Sequence of chain 4.B:
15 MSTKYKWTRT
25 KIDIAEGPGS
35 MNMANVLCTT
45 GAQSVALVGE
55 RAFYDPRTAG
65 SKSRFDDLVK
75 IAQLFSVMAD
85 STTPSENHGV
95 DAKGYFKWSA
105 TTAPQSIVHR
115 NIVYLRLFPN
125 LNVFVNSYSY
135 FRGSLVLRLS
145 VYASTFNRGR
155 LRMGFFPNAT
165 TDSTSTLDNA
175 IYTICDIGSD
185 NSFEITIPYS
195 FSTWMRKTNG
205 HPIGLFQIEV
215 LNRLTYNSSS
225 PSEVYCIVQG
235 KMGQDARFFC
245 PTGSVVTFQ

Sequence of chain 4.A:
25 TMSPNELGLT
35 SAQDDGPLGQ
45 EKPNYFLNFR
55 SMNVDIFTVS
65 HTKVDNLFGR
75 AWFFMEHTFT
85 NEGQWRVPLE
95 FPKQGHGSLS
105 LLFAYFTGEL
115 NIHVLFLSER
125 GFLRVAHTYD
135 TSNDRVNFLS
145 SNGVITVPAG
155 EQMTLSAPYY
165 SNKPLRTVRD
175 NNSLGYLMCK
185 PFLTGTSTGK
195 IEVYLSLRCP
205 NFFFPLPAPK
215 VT

Binding-site contacts:
Ligand atom OP1 contacts residue THR17 of chain 2.B at 3.7 Å.
Ligand atom OP1 contacts residue TYR19 of chain 1.B at 3.6 Å (h-bond).
Ligand atom OP2 contacts residue ARG202 of chain 4.A at 3.6 Å.
Ligand atom C2 contacts residue ARG55 of chain 4.B at 3.1 Å.
Ligand atom O2' contacts residue THR17 of chain 2.B at 2.8 Å.
Ligand atom OP1 contacts residue MET15 of chain 2.B at 3.1 Å.
Ligand atom O2' contacts residue ARG55 of chain 4.B at 3.8 Å.
Ligand atom C6 contacts residue TYR58 of chain 4.B at 3.8 Å (hydrophobic).
Ligand atom O2' contacts residue CYS203 of chain 4.A at 3.3 Å (h-bond).
Ligand atom OP2 contacts residue THR17 of chain 2.B at 3.5 Å.
Ligand atom O4' contacts residue ARG202 of chain 4.A at 3.9 Å.
Ligand atom O4' contacts residue ARG68 of chain 4.B at 3.0 Å (salt-bridge).
Ligand atom C4' contacts residue TYR19 of chain 1.B at 3.8 Å (hydrophobic).
Ligand atom N3 contacts residue TRP21 of chain 2.B at 3.2 Å.
Ligand atom P contacts residue TYR19 of chain 1.B at 4.0 Å.
Ligand atom N1 contacts residue TYR58 of chain 4.B at 3.5 Å.
Ligand atom O2' contacts residue LEU41 of chain 4.B at 3.8 Å.
Ligand atom O3' contacts residue TYR19 of chain 1.B at 3.0 Å (h-bond).
Ligand atom O2' contacts residue THR44 of chain 4.B at 3.9 Å.
Ligand atom C2' contacts residue ARG55 of chain 4.B at 3.4 Å.
Ligand atom C1' contacts residue ARG68 of chain 4.B at 3.8 Å.
Ligand atom N6 contacts residue TYR58 of chain 4.B at 3.5 Å (h-bond).
Ligand atom C4 contacts residue TRP21 of chain 2.B at 3.7 Å (hydrophobic).
Ligand atom C1' contacts residue TRP21 of chain 2.B at 3.9 Å (hydrophobic).
Ligand atom N3 contacts residue ARG55 of chain 4.B at 3.2 Å (salt-bridge).
Ligand atom N1 contacts residue ALA56 of chain 4.B at 3.2 Å (h-bond).
Ligand atom OP2 contacts residue ARG55 of chain 4.B at 2.9 Å (salt-bridge).
Ligand atom O2 contacts residue TRP21 of chain 2.B at 2.9 Å.
Ligand atom C2 contacts residue TYR58 of chain 4.B at 3.8 Å (hydrophobic).
Ligand atom C2 contacts residue TRP21 of chain 2.B at 3.2 Å (hydrophobic).
Ligand atom N1 contacts residue TRP21 of chain 2.B at 3.8 Å.
Ligand atom C2 contacts residue ALA56 of chain 4.B at 3.8 Å (hydrophobic).
Ligand atom O2 contacts residue TYR58 of chain 4.B at 3.6 Å.
Ligand atom O2' contacts residue ARG55 of chain 4.B at 3.1 Å (salt-bridge).
Ligand atom N1 contacts residue ARG68 of chain 4.B at 3.9 Å.
Ligand atom O4 contacts residue TRP21 of chain 2.B at 3.4 Å.
Ligand atom C2' contacts residue THR17 of chain 2.B at 3.7 Å.
Ligand atom C5' contacts residue ARG202 of chain 4.A at 3.9 Å.
Ligand atom P contacts residue THR17 of chain 2.B at 3.9 Å.
Ligand atom O2' contacts residue TYR19 of chain 1.B at 3.7 Å.

Sequence of chain 1.B:
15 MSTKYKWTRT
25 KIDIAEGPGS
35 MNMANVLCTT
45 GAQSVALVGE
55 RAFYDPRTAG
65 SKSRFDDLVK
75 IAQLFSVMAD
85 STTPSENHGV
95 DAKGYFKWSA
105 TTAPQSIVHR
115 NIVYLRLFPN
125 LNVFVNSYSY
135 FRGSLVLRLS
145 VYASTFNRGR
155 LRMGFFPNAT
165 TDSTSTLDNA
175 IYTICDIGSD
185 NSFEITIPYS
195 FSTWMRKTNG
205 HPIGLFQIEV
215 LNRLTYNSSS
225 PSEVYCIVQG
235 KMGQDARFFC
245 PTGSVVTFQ

This small molecule binds to this protein.
Small molecule (SMILES): Nc1ncnc2c1ncn2[C@@H]1O[C@H](CO)[C@@H](O[P](=O)(O)OC[C@H]2O[C@@H](n3ccc(=O)[nH]c3=O)[C@H](O)[C@@H]2O[P](=O)(O)OC[C@H]2O[C@@H](n3ccc(=O)[nH]c3=O)[C@H](O)[C@@H]2O[P](=O)(O)OC[C@H]2O[C@@H](n3ccc(=O)[nH]c3=O)[C@H](O)[C@@H]2O[P](=O)(O)OC[C@H]2O[C@@H](n3ccc(=O)[nH]c3=O)[C@H](O)[C@@H]2O[P](=O)(O)OC[C@H]2O[C@@H](n3ccc(=O)[nH]c3=O)[C@H](O)[C@@H]2O)[C@H]1O

Sequence of chain 2.B:
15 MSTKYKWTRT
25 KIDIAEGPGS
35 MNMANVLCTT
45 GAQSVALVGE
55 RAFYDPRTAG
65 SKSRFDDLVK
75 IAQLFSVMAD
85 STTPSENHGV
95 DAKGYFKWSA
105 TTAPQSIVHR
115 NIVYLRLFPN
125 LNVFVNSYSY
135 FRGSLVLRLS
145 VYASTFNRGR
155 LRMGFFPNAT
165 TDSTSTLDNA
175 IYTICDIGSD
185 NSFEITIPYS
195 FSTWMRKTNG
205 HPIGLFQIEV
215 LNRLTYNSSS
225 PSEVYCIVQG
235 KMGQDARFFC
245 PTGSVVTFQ